Binding-site contacts:
Ligand atom O0 contacts residue LEU97 of chain 1.D at 3.3 Å (h-bond).
Ligand atom C11 contacts residue ALA45 of chain 1.D at 3.5 Å (hydrophobic).
Ligand atom O0 contacts residue ALA45 of chain 1.D at 3.4 Å.
Ligand atom C9 contacts residue LEU148 of chain 1.D at 3.8 Å (hydrophobic).
Ligand atom C16 contacts residue VAL28 of chain 1.D at 3.9 Å (hydrophobic).
Ligand atom C17 contacts residue GLY23 of chain 1.D at 3.7 Å.
Ligand atom C10 contacts residue LEU148 of chain 1.D at 4.0 Å (hydrophobic).
Ligand atom F1 contacts residue TYR96 of chain 1.D at 4.0 Å.
Ligand atom C8 contacts residue LEU20 of chain 1.D at 3.9 Å (hydrophobic).
Ligand atom N2 contacts residue ALA45 of chain 1.D at 3.4 Å.
Ligand atom C6 contacts residue GLY100 of chain 1.D at 4.1 Å.
Ligand atom C6 contacts residue LEU20 of chain 1.D at 3.5 Å (hydrophobic).
Ligand atom C12 contacts residue LEU148 of chain 1.D at 3.9 Å (hydrophobic).
Ligand atom C15 contacts residue ASP159 of chain 1.D at 3.7 Å.
Ligand atom C1 contacts residue LEU148 of chain 1.D at 4.1 Å (hydrophobic).
Ligand atom C6 contacts residue LEU97 of chain 1.D at 4.1 Å (hydrophobic).
Ligand atom O0 contacts residue GLU95 of chain 1.D at 3.3 Å (salt-bridge).
Ligand atom C2 contacts residue VAL28 of chain 1.D at 4.1 Å (hydrophobic).
Ligand atom F1 contacts residue GLY100 of chain 1.D at 4.1 Å.
Ligand atom F1 contacts residue LEU97 of chain 1.D at 3.6 Å.
Ligand atom F1 contacts residue LEU20 of chain 1.D at 3.2 Å.
Ligand atom C12 contacts residue MET94 of chain 1.D at 3.5 Å (hydrophobic).
Ligand atom N0 contacts residue VAL28 of chain 1.D at 4.0 Å.
Ligand atom C17 contacts residue LYS22 of chain 1.D at 3.4 Å.
Ligand atom C15 contacts residue ARG145 of chain 1.D at 3.6 Å.
Ligand atom C11 contacts residue GLU95 of chain 1.D at 3.6 Å.
Ligand atom C16 contacts residue ASP159 of chain 1.D at 3.4 Å.
Ligand atom C5 contacts residue LEU20 of chain 1.D at 3.6 Å (hydrophobic).
Ligand atom C0 contacts residue LEU148 of chain 1.D at 4.1 Å (hydrophobic).
Ligand atom C13 contacts residue LEU148 of chain 1.D at 3.8 Å (hydrophobic).
Ligand atom C7 contacts residue LEU20 of chain 1.D at 3.5 Å (hydrophobic).
Ligand atom C7 contacts residue LEU97 of chain 1.D at 3.9 Å (hydrophobic).
Ligand atom C12 contacts residue GLU95 of chain 1.D at 4.1 Å.
Ligand atom C4 contacts residue LEU20 of chain 1.D at 3.9 Å (hydrophobic).
Ligand atom C1 contacts residue VAL28 of chain 1.D at 4.1 Å (hydrophobic).
Ligand atom C16 contacts residue GLY23 of chain 1.D at 3.6 Å.
Ligand atom O0 contacts residue TYR96 of chain 1.D at 3.8 Å.
Ligand atom C13 contacts residue MET94 of chain 1.D at 3.8 Å (hydrophobic).
Ligand atom C15 contacts residue ASN146 of chain 1.D at 4.0 Å.
Ligand atom N2 contacts residue GLU95 of chain 1.D at 3.0 Å (salt-bridge).

A small-molecule ligand and the protein it binds are described below.
Small molecule (SMILES): CC(C)(C)c1nc2c3ccc(F)cc3c3c(=O)[nH]ccc3c2[nH]1

Sequence of chain 1.D:
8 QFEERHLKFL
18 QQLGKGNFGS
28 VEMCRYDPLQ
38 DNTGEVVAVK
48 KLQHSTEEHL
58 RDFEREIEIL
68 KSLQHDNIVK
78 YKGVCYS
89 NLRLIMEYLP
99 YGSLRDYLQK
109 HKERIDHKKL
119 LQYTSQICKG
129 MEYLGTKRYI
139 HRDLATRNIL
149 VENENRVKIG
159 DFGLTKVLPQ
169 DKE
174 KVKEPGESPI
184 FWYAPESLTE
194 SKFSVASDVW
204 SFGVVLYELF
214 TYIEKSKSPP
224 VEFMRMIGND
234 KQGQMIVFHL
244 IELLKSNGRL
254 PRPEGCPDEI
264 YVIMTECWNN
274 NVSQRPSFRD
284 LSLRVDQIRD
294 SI